The protein below binds the small molecule below.
Small molecule (SMILES): CC(=O)N[C@@H]1[C@@H](O)[C@H](O)[C@@H](CO)O[C@H]1O

Binding-site contacts:
Ligand atom O5 contacts residue ASN154 of chain 51.E at 2.4 Å (h-bond).
Ligand atom C1 contacts residue SER157 of chain 51.E at 4.2 Å.
Ligand atom C5 contacts residue ASN154 of chain 51.E at 3.6 Å.
Ligand atom C7 contacts residue ASN154 of chain 51.E at 3.6 Å.
Ligand atom C2 contacts residue ASN154 of chain 51.E at 2.5 Å.
Ligand atom C1 contacts residue ASN154 of chain 51.E at 1.4 Å.
Ligand atom N2 contacts residue ASN154 of chain 51.E at 2.9 Å (h-bond).
Ligand atom C8 contacts residue ASN154 of chain 51.E at 4.0 Å.
Ligand atom C4 contacts residue ASN154 of chain 51.E at 4.2 Å.
Ligand atom O7 contacts residue ASN154 of chain 51.E at 4.0 Å.
Ligand atom C1 contacts residue SER156 of chain 51.E at 4.5 Å.
Ligand atom O5 contacts residue SER157 of chain 51.E at 3.9 Å.
Ligand atom C3 contacts residue ASN154 of chain 51.E at 3.8 Å.

Sequence of chain 51.E:
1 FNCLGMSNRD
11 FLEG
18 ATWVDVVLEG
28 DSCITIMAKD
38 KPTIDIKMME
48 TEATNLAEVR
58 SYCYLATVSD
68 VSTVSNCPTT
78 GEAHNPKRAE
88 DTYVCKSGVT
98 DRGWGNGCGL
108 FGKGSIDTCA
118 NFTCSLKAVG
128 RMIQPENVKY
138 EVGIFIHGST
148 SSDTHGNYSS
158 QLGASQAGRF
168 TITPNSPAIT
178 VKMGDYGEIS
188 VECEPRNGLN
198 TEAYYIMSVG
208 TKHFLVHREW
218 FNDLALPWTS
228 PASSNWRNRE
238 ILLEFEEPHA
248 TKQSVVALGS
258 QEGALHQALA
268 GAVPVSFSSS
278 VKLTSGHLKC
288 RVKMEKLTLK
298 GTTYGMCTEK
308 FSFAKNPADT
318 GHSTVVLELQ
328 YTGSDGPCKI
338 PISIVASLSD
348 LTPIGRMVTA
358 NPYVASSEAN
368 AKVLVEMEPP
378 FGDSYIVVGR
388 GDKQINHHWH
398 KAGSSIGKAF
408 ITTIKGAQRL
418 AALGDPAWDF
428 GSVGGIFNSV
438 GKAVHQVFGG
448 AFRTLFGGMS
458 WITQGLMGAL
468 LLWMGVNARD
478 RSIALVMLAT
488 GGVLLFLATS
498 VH